This small molecule binds to this protein.
Small molecule (SMILES): CC(=O)N[C@@H]1[C@@H](O)[C@H](O)[C@@H](CO)O[C@H]1O

Binding-site contacts:
Ligand atom C2 contacts residue ASN416 of chain 1.M at 2.4 Å.
Ligand atom C6 contacts residue SER261 of chain 1.M at 3.9 Å.
Ligand atom O5 contacts residue ASN416 of chain 1.M at 2.3 Å (h-bond).
Ligand atom N2 contacts residue ASN416 of chain 1.M at 2.9 Å (h-bond).
Ligand atom C1 contacts residue SER261 of chain 1.M at 3.8 Å.
Ligand atom O6 contacts residue SER261 of chain 1.M at 3.5 Å (h-bond).
Ligand atom C1 contacts residue ASN416 of chain 1.M at 1.4 Å.
Ligand atom C8 contacts residue ASN232 of chain 1.M at 3.8 Å.
Ligand atom C4 contacts residue ASN416 of chain 1.M at 4.2 Å.
Ligand atom C7 contacts residue ASN416 of chain 1.M at 3.6 Å.
Ligand atom O5 contacts residue SER261 of chain 1.M at 2.9 Å (h-bond).
Ligand atom O7 contacts residue ASN416 of chain 1.M at 3.8 Å.
Ligand atom C3 contacts residue ASN416 of chain 1.M at 3.8 Å.
Ligand atom C5 contacts residue SER261 of chain 1.M at 4.0 Å.
Ligand atom C5 contacts residue ASN416 of chain 1.M at 3.6 Å.
Ligand atom C8 contacts residue NAG1 of chain 1.X at 3.4 Å.
Ligand atom C8 contacts residue ASN416 of chain 1.M at 4.0 Å.

Sequence of chain 1.M:
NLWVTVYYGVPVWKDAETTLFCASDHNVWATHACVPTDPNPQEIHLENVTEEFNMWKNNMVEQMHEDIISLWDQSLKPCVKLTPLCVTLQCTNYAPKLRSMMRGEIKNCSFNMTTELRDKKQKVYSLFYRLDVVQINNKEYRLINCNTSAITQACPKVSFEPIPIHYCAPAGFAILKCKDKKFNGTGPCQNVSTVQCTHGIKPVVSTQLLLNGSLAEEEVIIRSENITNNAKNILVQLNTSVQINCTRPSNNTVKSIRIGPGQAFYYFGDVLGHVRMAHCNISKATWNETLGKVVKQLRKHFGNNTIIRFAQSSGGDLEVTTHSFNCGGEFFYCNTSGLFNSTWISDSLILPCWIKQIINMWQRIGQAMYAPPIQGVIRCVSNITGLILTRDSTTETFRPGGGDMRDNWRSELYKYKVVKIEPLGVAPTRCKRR